Binding-site contacts:
Ligand atom C1 contacts residue ASN374 of chain 1.E at 1.4 Å.
Ligand atom C5 contacts residue ASN374 of chain 1.E at 3.6 Å.
Ligand atom N2 contacts residue ASN374 of chain 1.E at 2.9 Å (h-bond).
Ligand atom C7 contacts residue ASN374 of chain 1.E at 4.1 Å.
Ligand atom O5 contacts residue ASN374 of chain 1.E at 2.3 Å (h-bond).
Ligand atom C8 contacts residue SER402 of chain 1.E at 3.3 Å.
Ligand atom C8 contacts residue GLY370 of chain 1.E at 4.0 Å.
Ligand atom C8 contacts residue VAL398 of chain 1.E at 4.4 Å (hydrophobic).
Ligand atom C8 contacts residue PHE373 of chain 1.E at 3.7 Å (hydrophobic).
Ligand atom C7 contacts residue GLY370 of chain 1.E at 4.5 Å.
Ligand atom C3 contacts residue ASN374 of chain 1.E at 3.8 Å.
Ligand atom C8 contacts residue PHE369 of chain 1.E at 3.6 Å (hydrophobic).
Ligand atom C2 contacts residue ASN374 of chain 1.E at 2.5 Å.
Ligand atom C7 contacts residue SER402 of chain 1.E at 4.3 Å.
Ligand atom C4 contacts residue ASN374 of chain 1.E at 4.2 Å.

Sequence of chain 1.E:
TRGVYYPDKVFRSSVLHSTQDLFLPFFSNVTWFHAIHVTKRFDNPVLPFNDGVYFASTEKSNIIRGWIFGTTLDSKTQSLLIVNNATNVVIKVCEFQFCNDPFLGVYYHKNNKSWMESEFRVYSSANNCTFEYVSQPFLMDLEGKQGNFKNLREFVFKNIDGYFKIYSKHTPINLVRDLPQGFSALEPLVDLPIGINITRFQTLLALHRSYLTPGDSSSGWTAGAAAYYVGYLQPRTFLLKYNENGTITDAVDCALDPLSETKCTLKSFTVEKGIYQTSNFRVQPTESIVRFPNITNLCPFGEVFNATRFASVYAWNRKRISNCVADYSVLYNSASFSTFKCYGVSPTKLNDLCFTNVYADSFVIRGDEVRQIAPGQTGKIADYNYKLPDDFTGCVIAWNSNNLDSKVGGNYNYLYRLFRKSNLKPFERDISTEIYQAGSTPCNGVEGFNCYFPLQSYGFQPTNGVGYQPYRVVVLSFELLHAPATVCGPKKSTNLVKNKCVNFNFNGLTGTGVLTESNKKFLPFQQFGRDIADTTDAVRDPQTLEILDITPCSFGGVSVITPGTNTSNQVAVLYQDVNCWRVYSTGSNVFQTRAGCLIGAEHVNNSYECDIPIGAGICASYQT

This protein binds this small molecule.
Small molecule (SMILES): CC(=O)N[C@H]1[C@H](O[C@H]2[C@H](O)[C@@H](NC(C)=O)CO[C@@H]2CO)O[C@H](CO)[C@@H](O)[C@@H]1O